A protein and the small-molecule ligand that binds it are described below.
Small molecule (SMILES): CC(=O)N[C@@H]1[C@@H](O)[C@H](O)[C@@H](CO)O[C@H]1O

Sequence of chain 7.A:
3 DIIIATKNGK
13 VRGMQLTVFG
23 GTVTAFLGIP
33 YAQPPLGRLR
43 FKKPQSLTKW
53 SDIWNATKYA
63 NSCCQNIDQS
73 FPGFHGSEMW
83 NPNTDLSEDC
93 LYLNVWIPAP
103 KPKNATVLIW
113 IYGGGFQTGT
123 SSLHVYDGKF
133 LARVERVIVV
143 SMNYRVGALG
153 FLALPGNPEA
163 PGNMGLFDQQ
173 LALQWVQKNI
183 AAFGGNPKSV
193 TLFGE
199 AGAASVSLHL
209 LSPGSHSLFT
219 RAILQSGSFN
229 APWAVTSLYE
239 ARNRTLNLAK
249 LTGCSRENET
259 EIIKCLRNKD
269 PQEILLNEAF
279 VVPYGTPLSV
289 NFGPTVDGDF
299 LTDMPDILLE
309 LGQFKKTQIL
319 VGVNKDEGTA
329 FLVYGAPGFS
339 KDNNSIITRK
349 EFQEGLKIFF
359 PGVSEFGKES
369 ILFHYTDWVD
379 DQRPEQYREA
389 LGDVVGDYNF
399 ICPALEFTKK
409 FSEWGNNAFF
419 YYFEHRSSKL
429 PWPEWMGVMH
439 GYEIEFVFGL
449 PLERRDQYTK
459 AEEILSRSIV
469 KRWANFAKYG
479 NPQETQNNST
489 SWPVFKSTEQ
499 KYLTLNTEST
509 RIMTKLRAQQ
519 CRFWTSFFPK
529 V

Binding-site contacts:
Ligand atom C7 contacts residue ASN57 of chain 7.A at 3.2 Å.
Ligand atom C3 contacts residue ASN57 of chain 7.A at 3.6 Å.
Ligand atom C2 contacts residue ASN57 of chain 7.A at 2.3 Å.
Ligand atom C4 contacts residue ASN57 of chain 7.A at 4.2 Å.
Ligand atom C8 contacts residue ASN57 of chain 7.A at 3.5 Å.
Ligand atom O5 contacts residue ASN57 of chain 7.A at 2.4 Å (h-bond).
Ligand atom O7 contacts residue ASN57 of chain 7.A at 4.0 Å.
Ligand atom C5 contacts residue ASN57 of chain 7.A at 3.7 Å.
Ligand atom C5 contacts residue ARG14 of chain 7.A at 4.4 Å.
Ligand atom N2 contacts residue ASN57 of chain 7.A at 2.6 Å (h-bond).
Ligand atom C1 contacts residue ARG14 of chain 7.A at 3.8 Å.
Ligand atom C1 contacts residue ASN57 of chain 7.A at 1.4 Å.
Ligand atom O5 contacts residue ARG14 of chain 7.A at 4.3 Å.